Binding-site contacts:
Ligand atom O5 contacts residue PRO7 of chain 3.A at 4.4 Å.
Ligand atom C1 contacts residue PRO7 of chain 3.A at 3.0 Å (hydrophobic).
Ligand atom O3 contacts residue PRO7 of chain 3.A at 4.4 Å.
Ligand atom N2 contacts residue ARG8 of chain 3.A at 4.2 Å.
Ligand atom N2 contacts residue PRO7 of chain 3.A at 2.5 Å (h-bond).
Ligand atom C3 contacts residue ASN208 of chain 3.A at 4.4 Å.
Ligand atom O6 contacts residue ASN208 of chain 3.A at 4.3 Å.
Ligand atom O5 contacts residue TYR6 of chain 3.A at 4.2 Å.
Ligand atom C5 contacts residue TYR6 of chain 3.A at 4.3 Å (hydrophobic).
Ligand atom C3 contacts residue PRO7 of chain 3.A at 3.6 Å (hydrophobic).
Ligand atom C2 contacts residue PRO7 of chain 3.A at 3.2 Å (hydrophobic).
Ligand atom C7 contacts residue ARG8 of chain 3.A at 4.4 Å.
Ligand atom C1 contacts residue ASN208 of chain 3.A at 2.5 Å.
Ligand atom C5 contacts residue ASN208 of chain 3.A at 3.9 Å.
Ligand atom C2 contacts residue ASN208 of chain 3.A at 3.1 Å.
Ligand atom C8 contacts residue ARG8 of chain 3.A at 3.7 Å.
Ligand atom C8 contacts residue ARG280 of chain 3.A at 3.9 Å.
Ligand atom N2 contacts residue ASN208 of chain 3.A at 3.4 Å (h-bond).
Ligand atom O5 contacts residue ASN208 of chain 3.A at 2.5 Å (h-bond).
Ligand atom C7 contacts residue ASN208 of chain 3.A at 4.4 Å.
Ligand atom C7 contacts residue PRO7 of chain 3.A at 3.5 Å (hydrophobic).
Ligand atom C8 contacts residue PRO7 of chain 3.A at 3.7 Å (hydrophobic).
Ligand atom O6 contacts residue TYR6 of chain 3.A at 3.7 Å.
Ligand atom C1 contacts residue TYR6 of chain 3.A at 4.0 Å (hydrophobic).

Sequence of chain 3.A:
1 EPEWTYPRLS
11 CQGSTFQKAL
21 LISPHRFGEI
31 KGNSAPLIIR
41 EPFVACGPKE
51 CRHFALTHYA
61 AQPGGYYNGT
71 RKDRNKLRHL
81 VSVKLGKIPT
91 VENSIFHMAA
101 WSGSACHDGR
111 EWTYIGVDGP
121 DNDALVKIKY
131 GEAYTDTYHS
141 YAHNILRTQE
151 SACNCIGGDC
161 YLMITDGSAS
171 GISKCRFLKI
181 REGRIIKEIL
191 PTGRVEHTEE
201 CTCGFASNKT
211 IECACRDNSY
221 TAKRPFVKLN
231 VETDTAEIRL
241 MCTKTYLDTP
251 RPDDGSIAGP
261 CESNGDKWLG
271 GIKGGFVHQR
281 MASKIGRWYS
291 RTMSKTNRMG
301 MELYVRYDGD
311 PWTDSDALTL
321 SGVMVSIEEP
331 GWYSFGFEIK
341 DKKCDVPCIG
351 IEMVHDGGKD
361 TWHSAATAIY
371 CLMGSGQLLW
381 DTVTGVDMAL

This small molecule binds to this protein.
Small molecule (SMILES): CC(=O)N[C@@H]1[C@@H](O)[C@H](O)[C@@H](CO)O[C@H]1O